The protein below binds the small molecule below.
Small molecule (SMILES): N[C@@H](Cc1ccccc1)C(=O)O

Binding-site contacts:
Ligand atom N contacts residue THR29 of chain 1.B at 2.9 Å (h-bond).
Ligand atom CA contacts residue ARG1 of chain 1.C at 2.4 Å.
Ligand atom CA contacts residue GLN185 of chain 1.B at 4.4 Å.
Ligand atom CA contacts residue THR29 of chain 1.B at 3.8 Å.
Ligand atom CA contacts residue GLY186 of chain 1.B at 4.0 Å.
Ligand atom N contacts residue GLN185 of chain 1.B at 4.1 Å.
Ligand atom N contacts residue GLY186 of chain 1.B at 3.3 Å (h-bond).
Ligand atom N contacts residue ARG1 of chain 1.C at 1.3 Å.

Sequence of chain 1.B:
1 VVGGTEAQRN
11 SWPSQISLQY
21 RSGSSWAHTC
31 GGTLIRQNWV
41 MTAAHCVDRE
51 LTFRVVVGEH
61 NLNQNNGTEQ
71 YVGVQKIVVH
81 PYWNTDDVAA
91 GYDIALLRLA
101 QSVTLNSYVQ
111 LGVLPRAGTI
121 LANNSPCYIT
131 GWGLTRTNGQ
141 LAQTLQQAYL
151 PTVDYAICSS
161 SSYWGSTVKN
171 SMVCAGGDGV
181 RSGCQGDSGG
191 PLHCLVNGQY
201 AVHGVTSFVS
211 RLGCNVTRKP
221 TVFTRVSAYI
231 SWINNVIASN